The small molecule below binds the protein below.
Small molecule (SMILES): Oc1ccc(F)cc1O

Binding-site contacts:
Ligand atom F9 contacts residue PRO118 of chain 1.D at 4.4 Å.
Ligand atom C4 contacts residue ALA117 of chain 1.D at 3.6 Å (hydrophobic).
Ligand atom F9 contacts residue LEU72 of chain 4.D at 3.9 Å.
Ligand atom C5 contacts residue MET216 of chain 4.D at 4.3 Å (hydrophobic).
Ligand atom C6 contacts residue LEU116 of chain 1.D at 3.8 Å (hydrophobic).
Ligand atom C2 contacts residue ARG77 of chain 4.D at 4.1 Å.
Ligand atom C3 contacts residue LEU116 of chain 1.D at 3.6 Å (hydrophobic).
Ligand atom O7 contacts residue ASP217 of chain 4.D at 4.4 Å.
Ligand atom O8 contacts residue LEU116 of chain 1.D at 4.0 Å.
Ligand atom C6 contacts residue ARG77 of chain 4.D at 4.2 Å.
Ligand atom O7 contacts residue LEU116 of chain 1.D at 3.9 Å.
Ligand atom C1 contacts residue ASP217 of chain 4.D at 4.4 Å.
Ligand atom C6 contacts residue TYR115 of chain 1.D at 4.5 Å (hydrophobic).
Ligand atom C1 contacts residue ARG77 of chain 4.D at 4.2 Å.
Ligand atom C3 contacts residue ARG77 of chain 4.D at 3.8 Å.
Ligand atom C5 contacts residue ARG77 of chain 4.D at 3.5 Å.
Ligand atom F9 contacts residue LEU116 of chain 1.D at 3.0 Å.
Ligand atom C3 contacts residue LEU72 of chain 4.D at 3.9 Å (hydrophobic).
Ligand atom C5 contacts residue ASP217 of chain 4.D at 4.2 Å.
Ligand atom C5 contacts residue ALA117 of chain 1.D at 3.8 Å (hydrophobic).
Ligand atom C6 contacts residue ASP217 of chain 4.D at 3.9 Å.
Ligand atom C6 contacts residue MET216 of chain 4.D at 3.7 Å (hydrophobic).
Ligand atom C5 contacts residue LEU116 of chain 1.D at 3.7 Å (hydrophobic).
Ligand atom C2 contacts residue LEU116 of chain 1.D at 3.7 Å (hydrophobic).
Ligand atom C4 contacts residue LEU72 of chain 4.D at 4.4 Å (hydrophobic).
Ligand atom F9 contacts residue ALA117 of chain 1.D at 2.9 Å.
Ligand atom C5 contacts residue TYR115 of chain 1.D at 3.9 Å (hydrophobic).
Ligand atom F9 contacts residue ARG77 of chain 4.D at 3.2 Å.
Ligand atom C4 contacts residue ARG77 of chain 4.D at 3.4 Å.
Ligand atom C4 contacts residue LEU116 of chain 1.D at 3.4 Å (hydrophobic).
Ligand atom C1 contacts residue LEU116 of chain 1.D at 3.9 Å (hydrophobic).

Sequence of chain 4.D:
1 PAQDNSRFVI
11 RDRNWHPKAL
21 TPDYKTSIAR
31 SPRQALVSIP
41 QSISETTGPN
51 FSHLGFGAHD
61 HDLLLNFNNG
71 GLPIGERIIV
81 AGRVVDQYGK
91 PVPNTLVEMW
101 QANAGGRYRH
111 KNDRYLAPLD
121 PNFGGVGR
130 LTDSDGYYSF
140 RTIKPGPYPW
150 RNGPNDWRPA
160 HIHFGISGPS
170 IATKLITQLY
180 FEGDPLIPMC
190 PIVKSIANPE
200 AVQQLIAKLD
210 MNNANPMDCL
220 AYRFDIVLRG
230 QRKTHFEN

Sequence of chain 1.D:
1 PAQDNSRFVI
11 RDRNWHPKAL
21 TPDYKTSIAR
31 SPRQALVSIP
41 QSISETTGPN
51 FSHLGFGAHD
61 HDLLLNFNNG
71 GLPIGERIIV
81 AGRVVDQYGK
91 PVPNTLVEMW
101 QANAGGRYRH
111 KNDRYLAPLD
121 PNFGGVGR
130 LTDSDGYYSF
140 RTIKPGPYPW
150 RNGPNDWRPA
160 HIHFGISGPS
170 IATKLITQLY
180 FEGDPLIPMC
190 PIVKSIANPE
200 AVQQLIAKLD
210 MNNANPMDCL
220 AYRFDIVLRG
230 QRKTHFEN